Sequence of chain 1.D:
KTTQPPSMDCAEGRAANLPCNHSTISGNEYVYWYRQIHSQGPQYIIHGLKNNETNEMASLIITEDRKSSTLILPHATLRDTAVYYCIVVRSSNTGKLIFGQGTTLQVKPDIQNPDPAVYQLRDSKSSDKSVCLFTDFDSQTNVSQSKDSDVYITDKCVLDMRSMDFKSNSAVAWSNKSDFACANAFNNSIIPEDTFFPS

Binding-site contacts:
Ligand atom O contacts residue TYR83 of chain 1.A at 2.7 Å (h-bond).
Ligand atom CD1 contacts residue SER146 of chain 1.A at 3.4 Å.
Ligand atom O contacts residue ASN93 of chain 1.D at 3.4 Å (h-bond).
Ligand atom OG1 contacts residue TRP96 of chain 1.A at 3.2 Å.
Ligand atom N contacts residue HIS98 of chain 1.A at 3.3 Å (h-bond).
Ligand atom O contacts residue TRP96 of chain 1.A at 3.5 Å.
Ligand atom NH2 contacts residue ASP95 of chain 1.E at 3.4 Å (salt-bridge).
Ligand atom NH1 contacts residue ASP95 of chain 1.E at 3.1 Å (salt-bridge).
Ligand atom CA contacts residue TYR6 of chain 1.A at 3.2 Å (hydrophobic).
Ligand atom C contacts residue ASN93 of chain 1.D at 3.4 Å.
Ligand atom N contacts residue ASN76 of chain 1.A at 2.7 Å (h-bond).
Ligand atom O contacts residue ILE72 of chain 1.A at 3.4 Å.
Ligand atom NH2 contacts residue ASP97 of chain 1.E at 3.1 Å (salt-bridge).
Ligand atom N contacts residue ASN93 of chain 1.D at 2.6 Å (h-bond).
Ligand atom O contacts residue ASN93 of chain 1.D at 3.5 Å (h-bond).
Ligand atom O contacts residue ASN76 of chain 1.A at 2.9 Å (h-bond).
Ligand atom O contacts residue TYR6 of chain 1.A at 3.3 Å.
Ligand atom NE contacts residue SER92 of chain 1.D at 2.8 Å (h-bond).
Ligand atom O contacts residue TYR158 of chain 1.A at 2.5 Å (h-bond).
Ligand atom CA contacts residue TYR170 of chain 1.A at 3.4 Å (hydrophobic).
Ligand atom O contacts residue SER142 of chain 1.A at 2.7 Å (h-bond).
Ligand atom N contacts residue TYR6 of chain 1.A at 3.3 Å.
Ligand atom O contacts residue GLN155 of chain 1.A at 2.6 Å (h-bond).
Ligand atom CB contacts residue SER91 of chain 1.D at 3.3 Å.
Ligand atom CB contacts residue TRP96 of chain 1.A at 3.4 Å (hydrophobic).
Ligand atom O contacts residue SER92 of chain 1.D at 3.3 Å.
Ligand atom CG2 contacts residue PHE73 of chain 1.A at 3.2 Å (hydrophobic).
Ligand atom CA contacts residue ASN93 of chain 1.D at 3.4 Å.
Ligand atom NH1 contacts residue GLU151 of chain 1.A at 2.9 Å (salt-bridge).
Ligand atom NH2 contacts residue ARG96 of chain 1.E at 3.3 Å.
Ligand atom N contacts residue TYR170 of chain 1.A at 2.7 Å (h-bond).
Ligand atom CG contacts residue SER92 of chain 1.D at 3.3 Å.
Ligand atom N contacts residue TYR6 of chain 1.A at 3.4 Å (h-bond).
Ligand atom N contacts residue GLU62 of chain 1.A at 3.2 Å (salt-bridge).
Ligand atom CG1 contacts residue GLU62 of chain 1.A at 3.4 Å.
Ligand atom OG1 contacts residue THR69 of chain 1.A at 3.5 Å.
Ligand atom CB contacts residue GLU62 of chain 1.A at 3.3 Å.
Ligand atom C contacts residue TYR6 of chain 1.A at 3.2 Å (hydrophobic).
Ligand atom CE contacts residue THR69 of chain 1.A at 3.3 Å.
Ligand atom O contacts residue ARG96 of chain 1.E at 2.9 Å (salt-bridge).

Sequence of chain 1.E:
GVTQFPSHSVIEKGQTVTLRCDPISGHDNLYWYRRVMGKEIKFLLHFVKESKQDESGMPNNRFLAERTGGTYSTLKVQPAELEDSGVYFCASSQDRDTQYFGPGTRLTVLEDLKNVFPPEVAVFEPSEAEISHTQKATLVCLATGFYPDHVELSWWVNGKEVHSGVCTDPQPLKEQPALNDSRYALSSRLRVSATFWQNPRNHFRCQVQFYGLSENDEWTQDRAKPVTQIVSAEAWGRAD

Sequence of chain 1.A:
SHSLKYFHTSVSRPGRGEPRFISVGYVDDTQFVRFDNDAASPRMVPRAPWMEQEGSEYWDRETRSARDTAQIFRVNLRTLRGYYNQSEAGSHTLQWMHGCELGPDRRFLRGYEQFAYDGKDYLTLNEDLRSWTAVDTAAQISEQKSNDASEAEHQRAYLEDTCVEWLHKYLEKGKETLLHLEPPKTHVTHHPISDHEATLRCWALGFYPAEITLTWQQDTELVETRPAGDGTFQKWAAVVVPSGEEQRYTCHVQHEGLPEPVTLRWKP

A protein and the small-molecule ligand that binds it are described below.
Small molecule (SMILES): CC[C@H](C)[C@H](NC(=O)[C@H](CC(C)C)NC(=O)[C@@H](NC(=O)[C@H](CCCN=C(N)N)NC(=O)[C@@H]1CCCN1C(=O)[C@H](C)NC(=O)[C@H](CCSC)NC(=O)[C@@H](N)C(C)C)[C@@H](C)O)C(=O)N[C@@H](CC(C)C)C(=O)O